Binding-site contacts:
Ligand atom O6 contacts residue GLN804 of chain 1.D at 4.4 Å.
Ligand atom C8 contacts residue ASN801 of chain 1.D at 4.4 Å.
Ligand atom C4 contacts residue ASN801 of chain 1.D at 4.4 Å.
Ligand atom C1 contacts residue SER803 of chain 1.D at 3.6 Å.
Ligand atom O7 contacts residue ASN801 of chain 1.D at 3.2 Å (h-bond).
Ligand atom C5 contacts residue ASN801 of chain 1.D at 3.8 Å.
Ligand atom C7 contacts residue ASN801 of chain 1.D at 3.3 Å.
Ligand atom O5 contacts residue ASN801 of chain 1.D at 2.4 Å (h-bond).
Ligand atom C8 contacts residue ILE794 of chain 1.D at 4.5 Å (hydrophobic).
Ligand atom C3 contacts residue ASN801 of chain 1.D at 3.9 Å.
Ligand atom N2 contacts residue ASN801 of chain 1.D at 3.0 Å (h-bond).
Ligand atom C2 contacts residue ASN801 of chain 1.D at 2.6 Å.
Ligand atom C5 contacts residue SER803 of chain 1.D at 4.4 Å.
Ligand atom C1 contacts residue ASN801 of chain 1.D at 1.5 Å.
Ligand atom O5 contacts residue SER803 of chain 1.D at 4.2 Å.

A protein and the small-molecule ligand that binds it are described below.
Small molecule (SMILES): CC(=O)N[C@H]1[C@H](O[C@H]2[C@H](O)[C@@H](NC(C)=O)CO[C@@H]2CO)O[C@H](CO)[C@@H](O)[C@@H]1O

Sequence of chain 1.D:
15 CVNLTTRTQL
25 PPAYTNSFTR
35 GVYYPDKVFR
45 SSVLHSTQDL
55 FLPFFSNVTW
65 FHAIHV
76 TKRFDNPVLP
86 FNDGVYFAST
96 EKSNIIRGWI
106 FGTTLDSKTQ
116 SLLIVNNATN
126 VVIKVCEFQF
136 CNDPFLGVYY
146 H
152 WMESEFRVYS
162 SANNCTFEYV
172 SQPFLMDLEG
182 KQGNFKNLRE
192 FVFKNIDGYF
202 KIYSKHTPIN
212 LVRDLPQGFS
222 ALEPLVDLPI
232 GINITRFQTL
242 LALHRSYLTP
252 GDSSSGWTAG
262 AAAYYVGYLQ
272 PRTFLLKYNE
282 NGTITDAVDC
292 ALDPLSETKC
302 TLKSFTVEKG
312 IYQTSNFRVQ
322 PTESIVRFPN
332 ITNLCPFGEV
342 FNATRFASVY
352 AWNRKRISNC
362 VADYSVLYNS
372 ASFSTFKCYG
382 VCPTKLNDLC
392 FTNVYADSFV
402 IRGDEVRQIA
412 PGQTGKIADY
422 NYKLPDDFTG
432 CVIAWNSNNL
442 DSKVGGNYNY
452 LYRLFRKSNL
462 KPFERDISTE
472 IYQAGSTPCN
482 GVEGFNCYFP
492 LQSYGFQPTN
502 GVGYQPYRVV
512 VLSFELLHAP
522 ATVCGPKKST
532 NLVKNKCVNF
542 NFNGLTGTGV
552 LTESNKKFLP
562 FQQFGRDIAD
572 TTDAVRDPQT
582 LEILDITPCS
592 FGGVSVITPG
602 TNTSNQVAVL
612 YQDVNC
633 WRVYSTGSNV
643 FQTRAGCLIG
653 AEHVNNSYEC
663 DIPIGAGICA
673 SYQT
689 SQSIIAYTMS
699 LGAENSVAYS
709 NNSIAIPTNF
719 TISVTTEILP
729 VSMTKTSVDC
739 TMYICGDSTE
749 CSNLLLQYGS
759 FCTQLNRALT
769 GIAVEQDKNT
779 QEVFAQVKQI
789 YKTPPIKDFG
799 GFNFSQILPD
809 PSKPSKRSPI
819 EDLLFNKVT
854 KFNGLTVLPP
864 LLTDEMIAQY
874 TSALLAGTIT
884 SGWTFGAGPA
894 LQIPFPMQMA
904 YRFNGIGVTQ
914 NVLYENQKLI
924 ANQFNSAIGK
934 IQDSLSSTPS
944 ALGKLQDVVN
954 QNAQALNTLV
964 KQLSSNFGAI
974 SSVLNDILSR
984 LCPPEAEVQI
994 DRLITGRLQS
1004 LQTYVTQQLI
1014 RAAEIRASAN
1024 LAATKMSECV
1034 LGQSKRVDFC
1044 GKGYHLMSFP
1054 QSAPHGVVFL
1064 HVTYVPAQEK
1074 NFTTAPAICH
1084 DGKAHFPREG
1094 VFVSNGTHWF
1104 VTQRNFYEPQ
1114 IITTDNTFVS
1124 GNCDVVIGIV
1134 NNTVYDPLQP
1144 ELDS